Sequence of chain 1.D:
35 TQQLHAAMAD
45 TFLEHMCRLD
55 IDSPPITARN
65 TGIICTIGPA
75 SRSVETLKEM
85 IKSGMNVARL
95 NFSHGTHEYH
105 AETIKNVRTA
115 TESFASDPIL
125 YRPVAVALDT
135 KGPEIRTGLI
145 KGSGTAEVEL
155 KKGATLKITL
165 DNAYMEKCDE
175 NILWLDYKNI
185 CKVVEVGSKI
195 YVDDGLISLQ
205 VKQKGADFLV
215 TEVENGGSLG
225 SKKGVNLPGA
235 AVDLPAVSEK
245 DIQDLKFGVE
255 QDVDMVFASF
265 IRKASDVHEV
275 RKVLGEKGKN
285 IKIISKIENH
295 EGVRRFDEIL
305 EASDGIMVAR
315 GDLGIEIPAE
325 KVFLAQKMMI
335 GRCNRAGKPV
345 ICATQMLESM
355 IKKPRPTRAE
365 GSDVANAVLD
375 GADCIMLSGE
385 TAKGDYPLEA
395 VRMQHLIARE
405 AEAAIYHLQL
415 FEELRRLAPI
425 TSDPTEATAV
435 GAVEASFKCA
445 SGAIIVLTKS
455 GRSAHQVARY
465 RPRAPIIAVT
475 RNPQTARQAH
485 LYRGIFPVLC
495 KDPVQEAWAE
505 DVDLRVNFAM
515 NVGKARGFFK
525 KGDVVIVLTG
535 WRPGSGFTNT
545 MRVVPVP

The protein below binds the small molecule below.
Small molecule (SMILES): O=C(O)C(=O)O

Binding-site contacts:
Ligand atom O6 contacts residue MET380 of chain 1.D at 4.1 Å.
Ligand atom O3 contacts residue THR348 of chain 1.D at 4.4 Å.
Ligand atom C2 contacts residue THR348 of chain 1.D at 3.7 Å.
Ligand atom O4 contacts residue MG1 of chain 1.Y at 2.3 Å.
Ligand atom O5 contacts residue MG1 of chain 1.Y at 4.2 Å.
Ligand atom O3 contacts residue ALA313 of chain 1.D at 4.1 Å.
Ligand atom C2 contacts residue MG1 of chain 1.Y at 3.0 Å.
Ligand atom O6 contacts residue THR348 of chain 1.D at 3.2 Å (h-bond).
Ligand atom O5 contacts residue ALA313 of chain 1.D at 3.1 Å.
Ligand atom O6 contacts residue ARG93 of chain 1.D at 4.2 Å.
Ligand atom O6 contacts residue ALA313 of chain 1.D at 3.9 Å.
Ligand atom O6 contacts residue ALA347 of chain 1.D at 4.4 Å.
Ligand atom C2 contacts residue GLU292 of chain 1.D at 3.6 Å.
Ligand atom O4 contacts residue GLU292 of chain 1.D at 2.8 Å (salt-bridge).
Ligand atom O5 contacts residue GLY315 of chain 1.D at 2.8 Å (h-bond).
Ligand atom O3 contacts residue MG1 of chain 1.Y at 2.2 Å.
Ligand atom C2 contacts residue ALA313 of chain 1.D at 3.6 Å (hydrophobic).
Ligand atom O5 contacts residue ASP316 of chain 1.D at 3.9 Å.
Ligand atom C1 contacts residue ASP316 of chain 1.D at 3.9 Å.
Ligand atom O4 contacts residue LYS290 of chain 1.D at 2.4 Å (salt-bridge).
Ligand atom C1 contacts residue ARG314 of chain 1.D at 4.5 Å.
Ligand atom O3 contacts residue GLU292 of chain 1.D at 3.0 Å (salt-bridge).
Ligand atom C1 contacts residue THR348 of chain 1.D at 3.4 Å.
Ligand atom O6 contacts residue MG1 of chain 1.Y at 4.2 Å.
Ligand atom C1 contacts residue MG1 of chain 1.Y at 3.0 Å.
Ligand atom O4 contacts residue ALA313 of chain 1.D at 4.1 Å.
Ligand atom O5 contacts residue ARG314 of chain 1.D at 3.4 Å (salt-bridge).
Ligand atom C1 contacts residue GLU292 of chain 1.D at 3.6 Å.
Ligand atom O4 contacts residue ASP316 of chain 1.D at 4.1 Å.
Ligand atom C1 contacts residue LYS290 of chain 1.D at 4.5 Å.
Ligand atom O5 contacts residue THR348 of chain 1.D at 2.6 Å (h-bond).
Ligand atom O6 contacts residue LYS290 of chain 1.D at 3.7 Å.
Ligand atom O6 contacts residue MET311 of chain 1.D at 4.0 Å.
Ligand atom C1 contacts residue ALA313 of chain 1.D at 3.5 Å (hydrophobic).
Ligand atom C1 contacts residue GLY315 of chain 1.D at 3.7 Å.
Ligand atom O3 contacts residue GLY315 of chain 1.D at 3.7 Å.
Ligand atom O3 contacts residue ASP316 of chain 1.D at 2.8 Å (salt-bridge).
Ligand atom C2 contacts residue LYS290 of chain 1.D at 3.3 Å.